The small molecule below binds the protein below.
Small molecule (SMILES): NC(=[NH2+])c1ccc2[nH]c(-c3cc(OC(F)(F)F)ccc3[O-])nc2c1

Binding-site contacts:
Ligand atom N1 contacts residue GLY196 of chain 1.A at 2.7 Å (h-bond).
Ligand atom C6 contacts residue GLY194 of chain 1.A at 3.8 Å.
Ligand atom C3 contacts residue SER192 of chain 1.A at 3.9 Å.
Ligand atom C7 contacts residue GLY196 of chain 1.A at 3.9 Å.
Ligand atom N2 contacts residue GLY204 of chain 1.A at 3.5 Å.
Ligand atom N2 contacts residue ASP171 of chain 1.A at 3.0 Å (salt-bridge).
Ligand atom C6' contacts residue SER177 of chain 1.A at 3.7 Å.
Ligand atom N1 contacts residue ASP171 of chain 1.A at 3.0 Å (salt-bridge).
Ligand atom C4 contacts residue SER177 of chain 1.A at 3.6 Å.
Ligand atom N1 contacts residue GLY194 of chain 1.A at 3.7 Å.
Ligand atom C3 contacts residue VAL191 of chain 1.A at 3.6 Å (hydrophobic).
Ligand atom C1 contacts residue CYS173 of chain 1.A at 3.9 Å (hydrophobic).
Ligand atom C8 contacts residue GLN174 of chain 1.A at 3.8 Å.
Ligand atom C3 contacts residue CYS173 of chain 1.A at 3.8 Å (hydrophobic).
Ligand atom C3X contacts residue GLN174 of chain 1.A at 2.9 Å.
Ligand atom FX' contacts residue GLN174 of chain 1.A at 2.5 Å.
Ligand atom C4' contacts residue GLN174 of chain 1.A at 3.8 Å.
Ligand atom C7 contacts residue TRP193 of chain 1.A at 3.9 Å (hydrophobic).
Ligand atom N1 contacts residue SER172 of chain 1.A at 3.4 Å (h-bond).
Ligand atom C6' contacts residue HIS40 of chain 1.A at 3.9 Å.
Ligand atom C2 contacts residue SER172 of chain 1.A at 3.5 Å.
Ligand atom O6' contacts residue HIS40 of chain 1.A at 2.7 Å (h-bond).
Ligand atom C6 contacts residue GLY196 of chain 1.A at 3.8 Å.
Ligand atom N2 contacts residue TRP193 of chain 1.A at 3.8 Å.
Ligand atom O6' contacts residue SER177 of chain 1.A at 2.4 Å (h-bond).
Ligand atom C1 contacts residue TRP193 of chain 1.A at 3.8 Å (hydrophobic).
Ligand atom C2 contacts residue VAL191 of chain 1.A at 3.7 Å (hydrophobic).
Ligand atom C5 contacts residue GLN174 of chain 1.A at 3.9 Å.
Ligand atom N1 contacts residue CYS197 of chain 1.A at 3.8 Å.
Ligand atom C3' contacts residue GLN174 of chain 1.A at 3.5 Å.
Ligand atom C1 contacts residue GLY194 of chain 1.A at 3.9 Å.
Ligand atom C7 contacts residue SER172 of chain 1.A at 3.1 Å.
Ligand atom C3 contacts residue SER177 of chain 1.A at 3.7 Å.
Ligand atom N3 contacts residue GLN174 of chain 1.A at 3.8 Å.
Ligand atom FW' contacts residue GLN174 of chain 1.A at 2.5 Å.
Ligand atom N2 contacts residue SER172 of chain 1.A at 2.8 Å (h-bond).
Ligand atom O3' contacts residue GLN174 of chain 1.A at 3.6 Å.
Ligand atom C7 contacts residue ASP171 of chain 1.A at 3.6 Å.
Ligand atom C1 contacts residue SER172 of chain 1.A at 3.7 Å.
Ligand atom N3 contacts residue SER177 of chain 1.A at 3.0 Å (h-bond).

Sequence of chain 1.A:
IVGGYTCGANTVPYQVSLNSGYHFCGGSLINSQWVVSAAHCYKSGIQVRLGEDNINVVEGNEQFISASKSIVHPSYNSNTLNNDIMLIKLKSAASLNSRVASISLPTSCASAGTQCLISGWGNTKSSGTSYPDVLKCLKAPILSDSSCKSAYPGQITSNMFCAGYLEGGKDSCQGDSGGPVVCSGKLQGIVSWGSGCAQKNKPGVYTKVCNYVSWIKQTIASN